Binding-site contacts:
Ligand atom C24 contacts residue VAL109 of chain 1.A at 3.8 Å (hydrophobic).
Ligand atom C33 contacts residue LEU266 of chain 1.A at 3.8 Å (hydrophobic).
Ligand atom C32 contacts residue LEU184 of chain 1.A at 3.6 Å (hydrophobic).
Ligand atom C3 contacts residue TYR26 of chain 1.A at 3.7 Å (hydrophobic).
Ligand atom C16 contacts residue MET147 of chain 1.A at 3.8 Å (hydrophobic).
Ligand atom C25 contacts residue HIS270 of chain 1.A at 3.8 Å.
Ligand atom C23 contacts residue HIS180 of chain 1.A at 3.8 Å.
Ligand atom C7 contacts residue SER150 of chain 1.A at 3.5 Å.
Ligand atom C18 contacts residue VAL109 of chain 1.A at 3.8 Å (hydrophobic).
Ligand atom C11 contacts residue LEU105 of chain 1.A at 3.7 Å (hydrophobic).
Ligand atom C32 contacts residue LEU185 of chain 1.A at 3.5 Å (hydrophobic).
Ligand atom O3 contacts residue TYR274 of chain 1.A at 3.9 Å.
Ligand atom C3 contacts residue SER153 of chain 1.A at 3.6 Å.
Ligand atom O4 contacts residue HIS180 of chain 1.A at 3.4 Å (h-bond).
Ligand atom C4 contacts residue SER153 of chain 1.A at 3.5 Å.
Ligand atom C6 contacts residue SER150 of chain 1.A at 3.6 Å.
Ligand atom C3 contacts residue TYR22 of chain 1.A at 3.8 Å (hydrophobic).
Ligand atom O4 contacts residue HIS270 of chain 1.A at 3.8 Å.
Ligand atom C33 contacts residue LEU184 of chain 1.A at 3.4 Å (hydrophobic).
Ligand atom O1 contacts residue ARG149 of chain 1.A at 3.0 Å.
Ligand atom C1 contacts residue SER112 of chain 1.A at 3.8 Å.
Ligand atom O4 contacts residue LEU184 of chain 1.A at 3.2 Å.
Ligand atom O2 contacts residue TYR22 of chain 1.A at 2.8 Å (h-bond).
Ligand atom O2 contacts residue SER153 of chain 1.A at 2.8 Å (h-bond).
Ligand atom C10 contacts residue SER112 of chain 1.A at 3.8 Å.
Ligand atom C5 contacts residue SER150 of chain 1.A at 3.9 Å.
Ligand atom O3 contacts residue HIS270 of chain 1.A at 2.8 Å (h-bond).
Ligand atom C17 contacts residue LEU188 of chain 1.A at 3.8 Å (hydrophobic).
Ligand atom O2 contacts residue SER150 of chain 1.A at 3.6 Å.
Ligand atom O3 contacts residue HIS180 of chain 1.A at 2.9 Å (h-bond).
Ligand atom C26 contacts residue ALA178 of chain 1.A at 3.9 Å (hydrophobic).
Ligand atom C26 contacts residue HIS180 of chain 1.A at 3.7 Å.
Ligand atom O2 contacts residue TYR26 of chain 1.A at 3.9 Å.
Ligand atom C9 contacts residue TRP161 of chain 1.A at 3.5 Å (hydrophobic).
Ligand atom C4 contacts residue CYS163 of chain 1.A at 3.5 Å (hydrophobic).
Ligand atom C25 contacts residue HIS180 of chain 1.A at 3.7 Å.
Ligand atom C6 contacts residue TRP161 of chain 1.A at 3.7 Å (hydrophobic).
Ligand atom C28 contacts residue HIS270 of chain 1.A at 3.5 Å.
Ligand atom C12 contacts residue VAL175 of chain 1.A at 3.8 Å (hydrophobic).
Ligand atom O1 contacts residue SER112 of chain 1.A at 2.8 Å (h-bond).

Sequence of chain 1.A:
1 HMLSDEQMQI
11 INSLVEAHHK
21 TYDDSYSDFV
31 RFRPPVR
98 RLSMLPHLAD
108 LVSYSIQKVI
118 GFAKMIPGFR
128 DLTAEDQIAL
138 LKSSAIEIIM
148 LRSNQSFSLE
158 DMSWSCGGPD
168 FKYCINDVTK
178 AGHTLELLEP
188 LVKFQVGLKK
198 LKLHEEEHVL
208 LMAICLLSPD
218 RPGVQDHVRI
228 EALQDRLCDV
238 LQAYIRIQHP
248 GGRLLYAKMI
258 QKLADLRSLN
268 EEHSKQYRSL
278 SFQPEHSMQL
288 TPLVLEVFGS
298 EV

This protein binds this small molecule.
Small molecule (SMILES): C=C1/C(=C\C=C2/CCC[C@]3(C)[C@@H](C(CCCC(C)(C)O)CCCC(C)(C)O)CC[C@@H]23)C[C@@H](O)C[C@@H]1O